Binding-site contacts:
Ligand atom C8 contacts residue ILE281 of chain 32.B at 4.5 Å (hydrophobic).
Ligand atom C3 contacts residue ASN315 of chain 32.B at 3.8 Å.
Ligand atom C5 contacts residue ASN315 of chain 32.B at 3.7 Å.
Ligand atom C7 contacts residue ASN315 of chain 32.B at 3.3 Å.
Ligand atom C8 contacts residue ASN315 of chain 32.B at 3.5 Å.
Ligand atom N2 contacts residue ASN315 of chain 32.B at 2.8 Å (h-bond).
Ligand atom C1 contacts residue ASN315 of chain 32.B at 1.4 Å.
Ligand atom O5 contacts residue VAL314 of chain 32.B at 3.8 Å.
Ligand atom C2 contacts residue ASN315 of chain 32.B at 2.5 Å.
Ligand atom O5 contacts residue THR313 of chain 32.B at 4.3 Å.
Ligand atom O5 contacts residue ASN315 of chain 32.B at 2.4 Å (h-bond).
Ligand atom C6 contacts residue ASN315 of chain 32.B at 4.5 Å.
Ligand atom C6 contacts residue THR313 of chain 32.B at 4.5 Å.
Ligand atom C1 contacts residue VAL314 of chain 32.B at 4.4 Å (hydrophobic).
Ligand atom O7 contacts residue ASN315 of chain 32.B at 4.2 Å.
Ligand atom C4 contacts residue ASN315 of chain 32.B at 4.3 Å.

The small molecule below binds the protein below.
Small molecule (SMILES): CC(=O)N[C@@H]1[C@@H](O)[C@H](O)[C@@H](CO)O[C@H]1O

Sequence of chain 32.B:
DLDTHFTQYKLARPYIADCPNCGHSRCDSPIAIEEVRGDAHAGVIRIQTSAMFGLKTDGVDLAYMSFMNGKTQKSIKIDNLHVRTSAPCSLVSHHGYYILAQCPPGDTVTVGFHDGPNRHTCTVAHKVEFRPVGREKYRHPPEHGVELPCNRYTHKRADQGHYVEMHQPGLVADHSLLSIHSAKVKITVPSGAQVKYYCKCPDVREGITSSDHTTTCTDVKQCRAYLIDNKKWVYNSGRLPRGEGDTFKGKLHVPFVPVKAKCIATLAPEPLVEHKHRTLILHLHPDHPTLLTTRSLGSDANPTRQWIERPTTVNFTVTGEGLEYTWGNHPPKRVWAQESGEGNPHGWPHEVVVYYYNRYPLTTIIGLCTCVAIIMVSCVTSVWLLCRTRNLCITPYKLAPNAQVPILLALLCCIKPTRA